Binding-site contacts:
Ligand atom C8 contacts residue TRP88 of chain 1.F at 3.9 Å (hydrophobic).
Ligand atom C6 contacts residue THR115 of chain 1.E at 3.3 Å.
Ligand atom C2 contacts residue ASN58 of chain 1.E at 4.2 Å.
Ligand atom O6 contacts residue PHE117 of chain 1.E at 3.7 Å.
Ligand atom C4 contacts residue ASN107 of chain 1.C at 4.2 Å.
Ligand atom C2 contacts residue ASN107 of chain 1.C at 2.5 Å.
Ligand atom C7 contacts residue ASP89 of chain 1.F at 4.1 Å.
Ligand atom O5 contacts residue THR109 of chain 1.C at 4.3 Å.
Ligand atom C8 contacts residue THR94 of chain 1.F at 4.3 Å.
Ligand atom C4 contacts residue ASN58 of chain 1.E at 4.2 Å.
Ligand atom C7 contacts residue ASN107 of chain 1.C at 3.2 Å.
Ligand atom O4 contacts residue TYR50 of chain 1.E at 4.0 Å.
Ligand atom O6 contacts residue ILE108 of chain 1.C at 3.9 Å.
Ligand atom C8 contacts residue PHE114 of chain 1.E at 3.7 Å (hydrophobic).
Ligand atom N2 contacts residue THR94 of chain 1.F at 3.2 Å (h-bond).
Ligand atom C7 contacts residue THR94 of chain 1.F at 4.2 Å.
Ligand atom C6 contacts residue THR109 of chain 1.C at 4.0 Å.
Ligand atom C3 contacts residue THR94 of chain 1.F at 3.6 Å.
Ligand atom C5 contacts residue ASN107 of chain 1.C at 3.6 Å.
Ligand atom O7 contacts residue SER90 of chain 1.F at 4.0 Å.
Ligand atom C1 contacts residue ASN107 of chain 1.C at 1.4 Å.
Ligand atom C6 contacts residue PHE117 of chain 1.E at 4.3 Å (hydrophobic).
Ligand atom O4 contacts residue GLY55 of chain 1.E at 4.2 Å.
Ligand atom C8 contacts residue ASP89 of chain 1.F at 3.3 Å.
Ligand atom C2 contacts residue THR94 of chain 1.F at 3.8 Å.
Ligand atom O7 contacts residue PHE114 of chain 1.E at 3.5 Å.
Ligand atom O7 contacts residue ASN107 of chain 1.C at 3.0 Å (h-bond).
Ligand atom C1 contacts residue THR94 of chain 1.F at 4.2 Å.
Ligand atom C8 contacts residue ARG92 of chain 1.F at 4.2 Å.
Ligand atom O6 contacts residue TYR50 of chain 1.E at 4.2 Å.
Ligand atom C3 contacts residue ASN107 of chain 1.C at 3.8 Å.
Ligand atom O3 contacts residue THR94 of chain 1.F at 4.2 Å.
Ligand atom C7 contacts residue PHE114 of chain 1.E at 3.9 Å (hydrophobic).
Ligand atom O7 contacts residue ASN58 of chain 1.E at 4.3 Å.
Ligand atom N2 contacts residue ASN107 of chain 1.C at 3.0 Å (h-bond).
Ligand atom C6 contacts residue TYR50 of chain 1.E at 3.8 Å (hydrophobic).
Ligand atom O6 contacts residue THR115 of chain 1.E at 2.4 Å (h-bond).
Ligand atom O5 contacts residue ASN107 of chain 1.C at 2.3 Å (h-bond).
Ligand atom C4 contacts residue TYR50 of chain 1.E at 3.9 Å (hydrophobic).
Ligand atom O7 contacts residue ASP89 of chain 1.F at 4.1 Å.

Sequence of chain 1.F:
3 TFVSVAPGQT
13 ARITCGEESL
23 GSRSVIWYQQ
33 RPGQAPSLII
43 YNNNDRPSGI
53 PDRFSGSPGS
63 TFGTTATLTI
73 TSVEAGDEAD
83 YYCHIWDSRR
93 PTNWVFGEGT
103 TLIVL

Sequence of chain 1.C:
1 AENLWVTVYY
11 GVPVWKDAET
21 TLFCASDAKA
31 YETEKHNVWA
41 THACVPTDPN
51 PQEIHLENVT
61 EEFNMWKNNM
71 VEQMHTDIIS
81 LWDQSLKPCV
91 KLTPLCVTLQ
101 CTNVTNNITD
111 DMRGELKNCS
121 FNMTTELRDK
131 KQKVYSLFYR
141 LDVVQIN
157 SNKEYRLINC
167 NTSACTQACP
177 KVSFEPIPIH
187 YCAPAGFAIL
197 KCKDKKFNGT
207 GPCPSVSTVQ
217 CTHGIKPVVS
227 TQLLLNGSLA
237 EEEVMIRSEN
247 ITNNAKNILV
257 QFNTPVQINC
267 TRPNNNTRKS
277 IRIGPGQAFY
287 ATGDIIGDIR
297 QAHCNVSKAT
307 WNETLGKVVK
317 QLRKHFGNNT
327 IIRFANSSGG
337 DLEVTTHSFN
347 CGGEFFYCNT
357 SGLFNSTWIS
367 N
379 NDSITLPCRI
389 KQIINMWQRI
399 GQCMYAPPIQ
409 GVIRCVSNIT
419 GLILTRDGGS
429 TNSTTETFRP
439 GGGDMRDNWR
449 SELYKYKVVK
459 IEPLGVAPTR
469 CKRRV

Sequence of chain 1.E:
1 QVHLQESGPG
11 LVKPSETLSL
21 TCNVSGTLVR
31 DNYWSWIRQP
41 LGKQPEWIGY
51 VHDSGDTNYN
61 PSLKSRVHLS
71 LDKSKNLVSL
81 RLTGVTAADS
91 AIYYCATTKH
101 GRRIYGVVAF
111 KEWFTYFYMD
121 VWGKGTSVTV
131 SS

A small-molecule ligand and the protein it binds are described below.
Small molecule (SMILES): CC(=O)N[C@H]1[C@H](O[C@H]2[C@H](O)[C@@H](NC(C)=O)CO[C@@H]2CO)O[C@H](CO)[C@@H](O[C@@H]2O[C@H](CO)[C@@H](O)[C@H](O[C@H]3O[C@H](CO)[C@@H](O)[C@H](O)[C@@H]3O)[C@@H]2O)[C@@H]1O